Sequence of chain 1.B:
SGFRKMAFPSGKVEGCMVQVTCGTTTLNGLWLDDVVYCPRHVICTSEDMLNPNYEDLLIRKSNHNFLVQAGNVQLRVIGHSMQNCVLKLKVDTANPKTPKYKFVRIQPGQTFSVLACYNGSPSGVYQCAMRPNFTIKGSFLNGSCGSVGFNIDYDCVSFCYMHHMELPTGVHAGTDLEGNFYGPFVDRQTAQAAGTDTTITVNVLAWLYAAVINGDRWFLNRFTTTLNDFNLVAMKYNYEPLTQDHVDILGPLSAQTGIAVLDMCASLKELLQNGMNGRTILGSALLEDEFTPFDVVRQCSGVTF

The protein below binds the small molecule below.
Small molecule (SMILES): O=C(Nc1cncc2ccccc12)[C@@H]1CCOc2cc(F)c(Cl)cc21

Binding-site contacts:
Ligand atom C2 contacts residue GLN189 of chain 1.A at 3.9 Å.
Ligand atom C11 contacts residue GLU166 of chain 1.A at 3.4 Å.
Ligand atom C9 contacts residue LEU141 of chain 1.A at 3.6 Å (hydrophobic).
Ligand atom N1 contacts residue SER144 of chain 1.A at 3.5 Å (h-bond).
Ligand atom CL contacts residue ASP187 of chain 1.A at 3.5 Å.
Ligand atom CL contacts residue HIS164 of chain 1.A at 3.7 Å.
Ligand atom O1 contacts residue MET165 of chain 1.A at 3.4 Å.
Ligand atom C11 contacts residue LEU141 of chain 1.A at 3.7 Å (hydrophobic).
Ligand atom C11 contacts residue PHE140 of chain 1.A at 3.6 Å (hydrophobic).
Ligand atom CL contacts residue HIS41 of chain 1.A at 3.2 Å.
Ligand atom N1 contacts residue LEU141 of chain 1.A at 3.9 Å.
Ligand atom F contacts residue GLN189 of chain 1.A at 3.7 Å.
Ligand atom C17 contacts residue HIS41 of chain 1.A at 3.8 Å.
Ligand atom C10 contacts residue LEU141 of chain 1.A at 3.7 Å (hydrophobic).
Ligand atom N contacts residue CYS145 of chain 1.A at 3.6 Å.
Ligand atom C8 contacts residue SER144 of chain 1.A at 3.9 Å.
Ligand atom C1 contacts residue GLN189 of chain 1.A at 3.5 Å.
Ligand atom C11 contacts residue ASN142 of chain 1.A at 3.8 Å.
Ligand atom C12 contacts residue ASN142 of chain 1.A at 3.9 Å.
Ligand atom C18 contacts residue MET165 of chain 1.A at 3.6 Å (hydrophobic).
Ligand atom C8 contacts residue HIS163 of chain 1.A at 3.1 Å.
Ligand atom C10 contacts residue GLU166 of chain 1.A at 3.6 Å.
Ligand atom F contacts residue ARG188 of chain 1.A at 3.1 Å.
Ligand atom C17 contacts residue HIS164 of chain 1.A at 3.4 Å.
Ligand atom O1 contacts residue GLU166 of chain 1.A at 3.0 Å (salt-bridge).
Ligand atom C10 contacts residue PHE140 of chain 1.A at 3.9 Å (hydrophobic).
Ligand atom C8 contacts residue CYS145 of chain 1.A at 3.9 Å (hydrophobic).
Ligand atom C9 contacts residue PHE140 of chain 1.A at 3.4 Å (hydrophobic).
Ligand atom O contacts residue GLN189 of chain 1.A at 3.2 Å (h-bond).
Ligand atom C contacts residue MET165 of chain 1.A at 3.4 Å (hydrophobic).
Ligand atom C9 contacts residue GLU166 of chain 1.A at 3.4 Å.
Ligand atom F contacts residue ASP187 of chain 1.A at 3.5 Å.
Ligand atom C8 contacts residue GLU166 of chain 1.A at 3.9 Å.
Ligand atom N1 contacts residue GLU166 of chain 1.A at 3.9 Å.
Ligand atom N1 contacts residue PHE140 of chain 1.A at 3.6 Å.
Ligand atom CL contacts residue MET165 of chain 1.A at 3.8 Å.
Ligand atom C14 contacts residue ASN142 of chain 1.A at 3.7 Å.
Ligand atom N1 contacts residue HIS163 of chain 1.A at 2.7 Å (h-bond).
Ligand atom F contacts residue MET165 of chain 1.A at 3.3 Å.
Ligand atom C17 contacts residue MET165 of chain 1.A at 3.6 Å (hydrophobic).

Sequence of chain 1.A:
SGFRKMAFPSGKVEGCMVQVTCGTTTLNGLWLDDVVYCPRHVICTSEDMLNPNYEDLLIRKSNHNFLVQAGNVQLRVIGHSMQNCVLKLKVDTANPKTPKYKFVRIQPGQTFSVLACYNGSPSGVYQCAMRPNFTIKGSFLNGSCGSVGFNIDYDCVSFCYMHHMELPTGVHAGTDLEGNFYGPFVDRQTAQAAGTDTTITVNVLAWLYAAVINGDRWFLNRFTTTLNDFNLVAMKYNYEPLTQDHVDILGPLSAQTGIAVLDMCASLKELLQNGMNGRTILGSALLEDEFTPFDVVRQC